Binding-site contacts:
Ligand atom C9 contacts residue ALA166 of chain 3.A at 3.8 Å (hydrophobic).
Ligand atom C6 contacts residue TYR324 of chain 3.A at 3.8 Å (hydrophobic).
Ligand atom C1 contacts residue TYR324 of chain 3.A at 3.1 Å (hydrophobic).
Ligand atom NH2 contacts residue TRP98 of chain 3.A at 2.8 Å (h-bond).
Ligand atom C8 contacts residue LYS212 of chain 3.A at 3.7 Å.
Ligand atom O8 contacts residue LYS212 of chain 3.A at 2.7 Å (salt-bridge).
Ligand atom NE contacts residue GLU38 of chain 3.A at 3.4 Å (salt-bridge).
Ligand atom C8 contacts residue GLU196 of chain 3.A at 3.6 Å.
Ligand atom C4 contacts residue TYR324 of chain 3.A at 3.7 Å (hydrophobic).
Ligand atom NH2 contacts residue ASP70 of chain 3.A at 3.0 Å (salt-bridge).
Ligand atom C1 contacts residue ARG290 of chain 3.A at 3.6 Å.
Ligand atom C6 contacts residue GLU197 of chain 3.A at 3.6 Å.
Ligand atom O9 contacts residue ARG144 of chain 3.A at 3.5 Å (salt-bridge).
Ligand atom C3 contacts residue TYR324 of chain 3.A at 3.1 Å (hydrophobic).
Ligand atom O10 contacts residue ASP70 of chain 3.A at 3.6 Å.
Ligand atom O10 contacts residue ARG71 of chain 3.A at 2.9 Å (salt-bridge).
Ligand atom C4 contacts residue ASP70 of chain 3.A at 3.7 Å.
Ligand atom O6 contacts residue TYR324 of chain 3.A at 3.3 Å (h-bond).
Ligand atom C3 contacts residue ASP70 of chain 3.A at 3.5 Å.
Ligand atom NH1 contacts residue TRP98 of chain 3.A at 3.0 Å (h-bond).
Ligand atom C11 contacts residue ARG144 of chain 3.A at 3.8 Å.
Ligand atom O1B contacts residue ARG37 of chain 3.A at 2.8 Å (salt-bridge).
Ligand atom O1B contacts residue ARG290 of chain 3.A at 2.9 Å (salt-bridge).
Ligand atom O1A contacts residue ARG290 of chain 3.A at 2.8 Å (salt-bridge).
Ligand atom O1B contacts residue TYR324 of chain 3.A at 3.3 Å (h-bond).
Ligand atom C11 contacts residue TRP98 of chain 3.A at 3.7 Å (hydrophobic).
Ligand atom O9 contacts residue GLU196 of chain 3.A at 2.6 Å (salt-bridge).
Ligand atom C9 contacts residue GLU196 of chain 3.A at 3.5 Å.
Ligand atom CZ contacts residue GLU38 of chain 3.A at 3.7 Å.
Ligand atom NH1 contacts residue GLU147 of chain 3.A at 3.0 Å (salt-bridge).
Ligand atom C3 contacts residue GLU38 of chain 3.A at 3.5 Å.
Ligand atom O8 contacts residue GLU196 of chain 3.A at 2.6 Å (salt-bridge).
Ligand atom NE contacts residue ASP70 of chain 3.A at 2.9 Å (salt-bridge).
Ligand atom O8 contacts residue GLU197 of chain 3.A at 3.8 Å.
Ligand atom O9 contacts residue ALA166 of chain 3.A at 3.3 Å.
Ligand atom C2 contacts residue TYR324 of chain 3.A at 3.2 Å (hydrophobic).
Ligand atom CZ contacts residue TRP98 of chain 3.A at 3.3 Å (hydrophobic).
Ligand atom O1A contacts residue TYR324 of chain 3.A at 3.5 Å (h-bond).
Ligand atom NH2 contacts residue ARG75 of chain 3.A at 3.3 Å (salt-bridge).
Ligand atom C11 contacts residue ILE142 of chain 3.A at 3.7 Å (hydrophobic).

Sequence of chain 3.A:
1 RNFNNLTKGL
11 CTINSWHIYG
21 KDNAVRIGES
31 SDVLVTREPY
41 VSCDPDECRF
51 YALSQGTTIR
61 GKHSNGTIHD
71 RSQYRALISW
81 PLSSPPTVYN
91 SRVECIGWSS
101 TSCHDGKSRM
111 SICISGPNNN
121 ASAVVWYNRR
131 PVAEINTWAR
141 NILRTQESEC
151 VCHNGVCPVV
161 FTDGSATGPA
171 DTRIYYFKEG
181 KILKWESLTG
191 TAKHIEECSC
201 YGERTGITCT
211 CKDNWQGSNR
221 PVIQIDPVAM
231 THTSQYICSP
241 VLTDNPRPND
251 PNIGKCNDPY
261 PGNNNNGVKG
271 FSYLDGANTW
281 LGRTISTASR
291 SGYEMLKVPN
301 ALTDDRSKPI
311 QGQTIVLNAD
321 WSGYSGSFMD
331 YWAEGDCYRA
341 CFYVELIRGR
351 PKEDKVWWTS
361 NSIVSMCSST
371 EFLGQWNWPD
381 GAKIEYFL

This small molecule binds to this protein.
Small molecule (SMILES): [H]/N=C(\N)N[C@H]1C=C(C(=O)O)O[C@@H]([C@H](O)[C@H](O)CO)[C@@H]1NC(C)=O